Sequence of chain 1.A:
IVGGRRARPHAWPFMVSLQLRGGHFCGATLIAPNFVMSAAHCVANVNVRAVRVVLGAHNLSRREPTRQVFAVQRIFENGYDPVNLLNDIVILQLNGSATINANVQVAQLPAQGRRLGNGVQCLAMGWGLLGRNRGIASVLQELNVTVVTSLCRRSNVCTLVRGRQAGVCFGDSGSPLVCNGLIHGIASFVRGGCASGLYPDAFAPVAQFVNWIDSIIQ

Binding-site contacts:
Ligand atom C6 contacts residue PHE70 of chain 1.A at 4.2 Å (hydrophobic).
Ligand atom O7 contacts residue ASN95 of chain 1.A at 3.2 Å (h-bond).
Ligand atom C2 contacts residue ASN95 of chain 1.A at 2.5 Å.
Ligand atom C6 contacts residue VAL51 of chain 1.A at 3.5 Å (hydrophobic).
Ligand atom O7 contacts residue VAL69 of chain 1.A at 3.6 Å.
Ligand atom C6 contacts residue ALA50 of chain 1.A at 3.8 Å (hydrophobic).
Ligand atom O5 contacts residue ARG52 of chain 1.A at 3.4 Å (salt-bridge).
Ligand atom C8 contacts residue VAL69 of chain 1.A at 3.4 Å (hydrophobic).
Ligand atom C7 contacts residue VAL69 of chain 1.A at 4.0 Å (hydrophobic).
Ligand atom N2 contacts residue ASN95 of chain 1.A at 3.1 Å (h-bond).
Ligand atom C1 contacts residue ASN95 of chain 1.A at 1.5 Å.
Ligand atom O5 contacts residue ALA71 of chain 1.A at 3.6 Å.
Ligand atom C6 contacts residue VAL69 of chain 1.A at 4.4 Å (hydrophobic).
Ligand atom C5 contacts residue ALA71 of chain 1.A at 4.2 Å (hydrophobic).
Ligand atom C5 contacts residue ASN95 of chain 1.A at 3.6 Å.
Ligand atom C3 contacts residue VAL69 of chain 1.A at 4.5 Å (hydrophobic).
Ligand atom C5 contacts residue ALA71 of chain 1.A at 4.0 Å (hydrophobic).
Ligand atom C3 contacts residue ASN95 of chain 1.A at 3.8 Å.
Ligand atom C5 contacts residue ARG52 of chain 1.A at 4.2 Å.
Ligand atom C5 contacts residue PHE70 of chain 1.A at 4.1 Å (hydrophobic).
Ligand atom O5 contacts residue ASN95 of chain 1.A at 2.3 Å (h-bond).
Ligand atom C7 contacts residue ASN95 of chain 1.A at 3.4 Å.
Ligand atom C4 contacts residue ASN95 of chain 1.A at 4.2 Å.
Ligand atom C4 contacts residue ARG49 of chain 1.A at 4.5 Å.
Ligand atom C6 contacts residue ALA71 of chain 1.A at 4.3 Å (hydrophobic).
Ligand atom C6 contacts residue ALA71 of chain 1.A at 4.2 Å (hydrophobic).
Ligand atom O7 contacts residue ARG52 of chain 1.A at 3.9 Å.
Ligand atom C5 contacts residue ARG49 of chain 1.A at 4.4 Å.
Ligand atom C1 contacts residue ARG52 of chain 1.A at 3.9 Å.
Ligand atom C8 contacts residue ASN95 of chain 1.A at 4.0 Å.
Ligand atom C6 contacts residue ARG52 of chain 1.A at 3.6 Å.
Ligand atom O5 contacts residue PHE70 of chain 1.A at 4.1 Å.
Ligand atom C1 contacts residue ALA71 of chain 1.A at 4.1 Å (hydrophobic).
Ligand atom C5 contacts residue VAL69 of chain 1.A at 3.9 Å (hydrophobic).
Ligand atom O4 contacts residue ARG52 of chain 1.A at 3.8 Å.
Ligand atom C1 contacts residue PHE70 of chain 1.A at 4.3 Å (hydrophobic).
Ligand atom C6 contacts residue ARG49 of chain 1.A at 3.5 Å.

A protein and the small-molecule ligand that binds it are described below.
Small molecule (SMILES): CC(=O)N[C@H]1[C@H](O[C@H]2[C@H](O)[C@@H](NC(C)=O)CO[C@@H]2CO[C@@H]2O[C@@H](C)[C@@H](O)[C@@H](O)[C@@H]2O)O[C@H](CO)[C@@H](O)[C@@H]1O